Sequence of chain 2.A:
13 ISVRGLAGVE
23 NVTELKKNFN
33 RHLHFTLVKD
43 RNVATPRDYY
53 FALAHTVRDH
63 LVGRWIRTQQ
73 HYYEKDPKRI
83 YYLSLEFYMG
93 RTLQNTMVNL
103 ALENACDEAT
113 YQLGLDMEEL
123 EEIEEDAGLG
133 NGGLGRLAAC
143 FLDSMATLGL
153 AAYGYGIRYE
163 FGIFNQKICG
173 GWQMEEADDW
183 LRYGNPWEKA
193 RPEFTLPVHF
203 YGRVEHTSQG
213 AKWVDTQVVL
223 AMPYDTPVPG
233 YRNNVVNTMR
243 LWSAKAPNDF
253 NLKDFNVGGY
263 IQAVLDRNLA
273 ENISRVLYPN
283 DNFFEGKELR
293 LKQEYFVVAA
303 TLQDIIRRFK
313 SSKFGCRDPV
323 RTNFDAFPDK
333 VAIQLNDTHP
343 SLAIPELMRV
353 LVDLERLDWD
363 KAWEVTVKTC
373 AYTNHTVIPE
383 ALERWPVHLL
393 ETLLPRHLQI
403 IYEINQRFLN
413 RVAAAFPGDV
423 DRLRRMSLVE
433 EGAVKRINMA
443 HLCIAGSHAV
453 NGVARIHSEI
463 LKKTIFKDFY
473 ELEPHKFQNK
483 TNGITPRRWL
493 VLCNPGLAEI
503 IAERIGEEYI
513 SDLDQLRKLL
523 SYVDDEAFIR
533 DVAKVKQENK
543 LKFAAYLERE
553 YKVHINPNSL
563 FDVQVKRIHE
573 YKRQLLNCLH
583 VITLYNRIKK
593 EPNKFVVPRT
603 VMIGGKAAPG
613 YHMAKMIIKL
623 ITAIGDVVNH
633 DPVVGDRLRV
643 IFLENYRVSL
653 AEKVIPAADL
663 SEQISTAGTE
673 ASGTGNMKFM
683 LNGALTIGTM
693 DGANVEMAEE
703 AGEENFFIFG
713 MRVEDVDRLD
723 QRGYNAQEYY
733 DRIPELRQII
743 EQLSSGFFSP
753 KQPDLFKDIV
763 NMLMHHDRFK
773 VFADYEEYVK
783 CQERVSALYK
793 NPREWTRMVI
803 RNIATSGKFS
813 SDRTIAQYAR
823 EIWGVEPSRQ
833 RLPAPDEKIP

The protein below binds the small molecule below.
Small molecule (SMILES): O=c1[nH]cnc2c1ncn2[C@@H]1O[C@H](COP(=O)(O)O)[C@@H](O)[C@H]1O

Binding-site contacts:
Ligand atom N9 contacts residue TYR75 of chain 1.A at 3.8 Å.
Ligand atom C1' contacts residue GLN72 of chain 1.A at 4.0 Å.
Ligand atom C5' contacts residue GLN71 of chain 1.A at 4.0 Å.
Ligand atom C2 contacts residue TYR75 of chain 1.A at 3.9 Å (hydrophobic).
Ligand atom O3' contacts residue VAL45 of chain 2.A at 4.2 Å.
Ligand atom C4' contacts residue GLN72 of chain 1.A at 4.2 Å.
Ligand atom O6 contacts residue TYR75 of chain 1.A at 3.8 Å.
Ligand atom O2' contacts residue ASP42 of chain 2.A at 3.5 Å (salt-bridge).
Ligand atom N9 contacts residue VAL45 of chain 2.A at 4.2 Å.
Ligand atom O2' contacts residue VAL45 of chain 2.A at 4.5 Å.
Ligand atom O3P contacts residue ARG310 of chain 1.A at 4.1 Å.
Ligand atom C4' contacts residue GLN71 of chain 1.A at 3.6 Å.
Ligand atom O2P contacts residue ARG310 of chain 1.A at 3.8 Å.
Ligand atom C2' contacts residue GLN72 of chain 1.A at 4.3 Å.
Ligand atom O2' contacts residue GLN72 of chain 1.A at 3.4 Å (h-bond).
Ligand atom O3' contacts residue ASP42 of chain 2.A at 4.2 Å.
Ligand atom O4' contacts residue TYR75 of chain 1.A at 3.5 Å.
Ligand atom C5 contacts residue VAL45 of chain 2.A at 4.2 Å (hydrophobic).
Ligand atom C2' contacts residue ASP42 of chain 2.A at 4.2 Å.
Ligand atom O4' contacts residue GLN72 of chain 1.A at 4.2 Å.
Ligand atom C4 contacts residue TYR75 of chain 1.A at 3.8 Å (hydrophobic).
Ligand atom C8 contacts residue TYR75 of chain 1.A at 3.8 Å (hydrophobic).
Ligand atom C2' contacts residue VAL45 of chain 2.A at 3.9 Å (hydrophobic).
Ligand atom O2P contacts residue ARG242 of chain 1.A at 4.5 Å.
Ligand atom C6 contacts residue TYR75 of chain 1.A at 3.6 Å (hydrophobic).
Ligand atom P contacts residue ARG310 of chain 1.A at 3.9 Å.
Ligand atom C3' contacts residue VAL45 of chain 2.A at 4.4 Å (hydrophobic).
Ligand atom O1P contacts residue ARG310 of chain 1.A at 2.9 Å (salt-bridge).
Ligand atom N1 contacts residue TYR75 of chain 1.A at 3.7 Å.
Ligand atom C5 contacts residue TYR75 of chain 1.A at 3.7 Å (hydrophobic).
Ligand atom N3 contacts residue TYR75 of chain 1.A at 3.7 Å.
Ligand atom O3P contacts residue ARG309 of chain 1.A at 3.0 Å (salt-bridge).
Ligand atom N3 contacts residue GLN72 of chain 1.A at 3.9 Å.
Ligand atom C4 contacts residue VAL45 of chain 2.A at 4.0 Å (hydrophobic).
Ligand atom O4' contacts residue GLN71 of chain 1.A at 3.6 Å (h-bond).
Ligand atom P contacts residue ARG309 of chain 1.A at 4.3 Å.
Ligand atom N3 contacts residue VAL45 of chain 2.A at 4.3 Å.
Ligand atom O2P contacts residue ARG309 of chain 1.A at 4.1 Å.
Ligand atom N7 contacts residue TYR75 of chain 1.A at 3.8 Å.
Ligand atom C1' contacts residue TYR75 of chain 1.A at 4.0 Å (hydrophobic).

Sequence of chain 1.A:
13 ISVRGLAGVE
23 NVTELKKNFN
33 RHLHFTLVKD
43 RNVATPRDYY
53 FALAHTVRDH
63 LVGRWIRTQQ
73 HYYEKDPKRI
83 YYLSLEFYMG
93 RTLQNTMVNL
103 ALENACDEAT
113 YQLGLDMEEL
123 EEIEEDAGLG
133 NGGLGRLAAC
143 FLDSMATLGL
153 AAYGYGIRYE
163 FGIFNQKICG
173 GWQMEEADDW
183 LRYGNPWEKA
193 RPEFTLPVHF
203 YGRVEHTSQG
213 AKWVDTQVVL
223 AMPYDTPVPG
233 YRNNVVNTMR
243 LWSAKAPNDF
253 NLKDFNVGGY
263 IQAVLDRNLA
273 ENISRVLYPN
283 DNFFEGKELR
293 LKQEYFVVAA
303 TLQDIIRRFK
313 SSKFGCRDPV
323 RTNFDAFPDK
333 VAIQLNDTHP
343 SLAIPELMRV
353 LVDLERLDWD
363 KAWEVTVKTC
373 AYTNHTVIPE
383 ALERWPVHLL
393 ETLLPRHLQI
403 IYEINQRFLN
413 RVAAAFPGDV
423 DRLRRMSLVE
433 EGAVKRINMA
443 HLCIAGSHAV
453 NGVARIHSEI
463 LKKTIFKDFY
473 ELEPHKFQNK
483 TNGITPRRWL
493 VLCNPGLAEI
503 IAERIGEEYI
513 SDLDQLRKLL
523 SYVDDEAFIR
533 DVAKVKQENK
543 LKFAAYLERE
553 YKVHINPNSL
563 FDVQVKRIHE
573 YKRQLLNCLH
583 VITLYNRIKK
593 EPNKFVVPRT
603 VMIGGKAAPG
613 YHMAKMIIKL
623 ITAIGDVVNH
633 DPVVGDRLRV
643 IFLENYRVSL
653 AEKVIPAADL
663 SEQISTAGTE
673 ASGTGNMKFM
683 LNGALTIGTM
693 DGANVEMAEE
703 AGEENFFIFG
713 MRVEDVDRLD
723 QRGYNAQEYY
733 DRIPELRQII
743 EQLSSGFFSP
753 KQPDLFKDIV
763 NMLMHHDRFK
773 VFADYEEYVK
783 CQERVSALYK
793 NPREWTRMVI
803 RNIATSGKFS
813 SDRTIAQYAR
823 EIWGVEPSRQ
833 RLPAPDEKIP